This protein binds this small molecule.
Small molecule (SMILES): O=C(O)[C@H](NC1CC1)c1c(F)cccc1F

Sequence of chain 1.A:
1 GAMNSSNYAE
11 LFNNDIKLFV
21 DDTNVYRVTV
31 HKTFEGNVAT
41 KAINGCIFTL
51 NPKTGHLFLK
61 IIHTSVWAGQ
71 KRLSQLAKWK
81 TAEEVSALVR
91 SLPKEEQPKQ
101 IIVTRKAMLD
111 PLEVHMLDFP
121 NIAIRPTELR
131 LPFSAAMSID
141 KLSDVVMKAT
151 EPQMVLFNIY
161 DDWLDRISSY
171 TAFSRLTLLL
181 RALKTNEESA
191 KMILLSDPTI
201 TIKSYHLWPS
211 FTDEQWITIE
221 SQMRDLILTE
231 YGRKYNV

Binding-site contacts:
Ligand atom O1 contacts residue TYR235 of chain 1.A at 2.8 Å (h-bond).
Ligand atom C1 contacts residue ARG130 of chain 1.A at 3.7 Å.
Ligand atom F contacts residue ILE227 of chain 1.A at 3.5 Å.
Ligand atom O contacts residue ARG130 of chain 1.A at 4.0 Å.
Ligand atom F1 contacts residue ARG130 of chain 1.A at 3.3 Å.
Ligand atom O contacts residue TYR231 of chain 1.A at 3.6 Å.
Ligand atom C7 contacts residue TYR235 of chain 1.A at 3.6 Å (hydrophobic).
Ligand atom C9 contacts residue THR185 of chain 1.A at 3.8 Å.
Ligand atom C contacts residue ARG181 of chain 1.A at 3.4 Å.
Ligand atom C10 contacts residue TYR231 of chain 1.A at 3.9 Å (hydrophobic).
Ligand atom C4 contacts residue ARG181 of chain 1.A at 4.2 Å.
Ligand atom C6 contacts residue TYR231 of chain 1.A at 4.2 Å (hydrophobic).
Ligand atom C10 contacts residue GLU230 of chain 1.A at 4.1 Å.
Ligand atom C2 contacts residue ARG130 of chain 1.A at 3.7 Å.
Ligand atom C2 contacts residue SO41 of chain 1.D at 4.4 Å.
Ligand atom C7 contacts residue TYR231 of chain 1.A at 4.2 Å (hydrophobic).
Ligand atom O contacts residue TYR235 of chain 1.A at 3.8 Å.
Ligand atom C8 contacts residue LYS234 of chain 1.A at 3.9 Å.
Ligand atom C10 contacts residue THR185 of chain 1.A at 3.8 Å.
Ligand atom F contacts residue TYR231 of chain 1.A at 4.5 Å.
Ligand atom F1 contacts residue ARG181 of chain 1.A at 4.3 Å.
Ligand atom C1 contacts residue SO41 of chain 1.D at 3.7 Å.
Ligand atom O1 contacts residue LYS234 of chain 1.A at 3.3 Å (salt-bridge).
Ligand atom C5 contacts residue ARG181 of chain 1.A at 3.7 Å.
Ligand atom F1 contacts residue SO41 of chain 1.D at 4.1 Å.
Ligand atom C2 contacts residue ARG181 of chain 1.A at 4.0 Å.
Ligand atom C1 contacts residue ARG181 of chain 1.A at 3.6 Å.